Sequence of chain 1.B:
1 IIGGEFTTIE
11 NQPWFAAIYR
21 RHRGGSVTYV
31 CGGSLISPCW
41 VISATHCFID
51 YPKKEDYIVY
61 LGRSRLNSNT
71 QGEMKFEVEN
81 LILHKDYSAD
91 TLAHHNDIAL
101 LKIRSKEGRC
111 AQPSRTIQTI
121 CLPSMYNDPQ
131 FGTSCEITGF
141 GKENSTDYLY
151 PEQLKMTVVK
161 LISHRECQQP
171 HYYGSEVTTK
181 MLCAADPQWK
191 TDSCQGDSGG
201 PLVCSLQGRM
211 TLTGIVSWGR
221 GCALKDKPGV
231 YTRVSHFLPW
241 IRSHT

The protein below binds the small molecule below.
Small molecule (SMILES): CN(C)c1ccc(C(=O)O)c(Oc2nc(Oc3cccc(-c4cccc(CN)c4)c3)c(F)c(N3CC[C@@H](N(C)C)C3)c2F)c1

Binding-site contacts:
Ligand atom C43 contacts residue ALA89 of chain 1.B at 3.6 Å (hydrophobic).
Ligand atom C19 contacts residue TYR87 of chain 1.D at 3.4 Å (hydrophobic).
Ligand atom C33 contacts residue SER198 of chain 1.B at 3.2 Å.
Ligand atom C5 contacts residue SER198 of chain 1.B at 3.4 Å.
Ligand atom C43 contacts residue LYS85 of chain 1.D at 3.1 Å.
Ligand atom C44 contacts residue LEU92 of chain 1.B at 3.0 Å (hydrophobic).
Ligand atom N1 contacts residue GLY221 of chain 1.B at 3.0 Å (h-bond).
Ligand atom F24 contacts residue HIS94 of chain 1.B at 3.2 Å.
Ligand atom C2 contacts residue GLY221 of chain 1.B at 3.5 Å.
Ligand atom C37 contacts residue SER88 of chain 1.D at 3.6 Å.
Ligand atom C2 contacts residue SER193 of chain 1.B at 3.5 Å.
Ligand atom C27 contacts residue SER88 of chain 1.D at 3.6 Å.
Ligand atom C26 contacts residue HIS46 of chain 1.B at 3.5 Å.
Ligand atom O35 contacts residue SER198 of chain 1.B at 2.7 Å (h-bond).
Ligand atom C12 contacts residue GLN195 of chain 1.B at 3.5 Å.
Ligand atom N1 contacts residue SER193 of chain 1.B at 2.8 Å (h-bond).
Ligand atom C38 contacts residue HIS94 of chain 1.B at 3.6 Å.
Ligand atom O15 contacts residue GLN195 of chain 1.B at 3.1 Å (h-bond).
Ligand atom C44 contacts residue ALA93 of chain 1.B at 3.5 Å (hydrophobic).
Ligand atom O34 contacts residue SER198 of chain 1.B at 3.4 Å (h-bond).
Ligand atom C9 contacts residue GLN195 of chain 1.B at 3.5 Å.
Ligand atom C13 contacts residue ASP50 of chain 1.D at 3.3 Å.
Ligand atom C18 contacts residue TYR87 of chain 1.D at 3.6 Å (hydrophobic).
Ligand atom C30 contacts residue VAL30 of chain 1.B at 3.2 Å (hydrophobic).
Ligand atom C6 contacts residue SER193 of chain 1.B at 3.4 Å.
Ligand atom O25 contacts residue HIS46 of chain 1.B at 2.9 Å (h-bond).
Ligand atom C40 contacts residue LYS85 of chain 1.D at 3.1 Å.
Ligand atom C14 contacts residue CYS222 of chain 1.B at 3.4 Å (hydrophobic).
Ligand atom C14 contacts residue GLN195 of chain 1.B at 3.4 Å.
Ligand atom C12 contacts residue ILE49 of chain 1.D at 3.6 Å (hydrophobic).
Ligand atom O35 contacts residue HIS46 of chain 1.B at 2.8 Å (h-bond).
Ligand atom N1 contacts residue ASP192 of chain 1.B at 2.8 Å (salt-bridge).
Ligand atom F24 contacts residue HIS46 of chain 1.B at 3.4 Å.
Ligand atom C33 contacts residue HIS46 of chain 1.B at 3.6 Å.
Ligand atom C30 contacts residue ALA89 of chain 1.D at 3.5 Å (hydrophobic).
Ligand atom F22 contacts residue ILE49 of chain 1.D at 3.2 Å.
Ligand atom C8 contacts residue GLY221 of chain 1.B at 3.6 Å.
Ligand atom C11 contacts residue GLN195 of chain 1.B at 3.5 Å.
Ligand atom C4 contacts residue CYS194 of chain 1.B at 3.4 Å (hydrophobic).
Ligand atom O34 contacts residue GLY196 of chain 1.B at 2.8 Å (h-bond).

Sequence of chain 1.D:
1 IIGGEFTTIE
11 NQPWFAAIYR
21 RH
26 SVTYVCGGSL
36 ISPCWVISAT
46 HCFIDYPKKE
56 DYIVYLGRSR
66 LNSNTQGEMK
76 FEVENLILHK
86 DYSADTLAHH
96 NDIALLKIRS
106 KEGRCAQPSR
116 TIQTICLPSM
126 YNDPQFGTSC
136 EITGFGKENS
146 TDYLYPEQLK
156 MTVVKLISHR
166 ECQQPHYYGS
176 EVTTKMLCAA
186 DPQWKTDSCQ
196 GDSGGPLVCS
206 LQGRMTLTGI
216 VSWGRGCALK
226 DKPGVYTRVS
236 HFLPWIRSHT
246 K